Sequence of chain 56.A:
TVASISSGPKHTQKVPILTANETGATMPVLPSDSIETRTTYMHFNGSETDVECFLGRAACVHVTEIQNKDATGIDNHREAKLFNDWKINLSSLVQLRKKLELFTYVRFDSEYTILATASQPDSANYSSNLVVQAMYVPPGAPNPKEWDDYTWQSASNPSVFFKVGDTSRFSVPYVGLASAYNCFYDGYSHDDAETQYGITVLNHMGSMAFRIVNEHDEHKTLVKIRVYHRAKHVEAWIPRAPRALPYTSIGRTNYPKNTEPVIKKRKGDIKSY

Binding-site contacts:
Ligand atom O1 contacts residue VAL188 of chain 56.A at 3.8 Å.
Ligand atom C2C contacts residue TYR152 of chain 56.A at 4.0 Å (hydrophobic).
Ligand atom C3C contacts residue VAL188 of chain 56.A at 3.2 Å (hydrophobic).
Ligand atom N2 contacts residue PHE186 of chain 56.A at 3.9 Å.
Ligand atom C7C contacts residue TYR128 of chain 56.A at 3.7 Å (hydrophobic).
Ligand atom N3A contacts residue ASN219 of chain 56.A at 3.8 Å.
Ligand atom C3 contacts residue PHE186 of chain 56.A at 3.8 Å (hydrophobic).
Ligand atom C4A contacts residue ILE215 of chain 56.A at 3.9 Å (hydrophobic).
Ligand atom C2C contacts residue VAL188 of chain 56.A at 3.4 Å (hydrophobic).
Ligand atom C5B contacts residue LEU106 of chain 56.A at 4.0 Å (hydrophobic).
Ligand atom O1 contacts residue PHE186 of chain 56.A at 3.7 Å.
Ligand atom C5 contacts residue TYR152 of chain 56.A at 3.8 Å (hydrophobic).
Ligand atom C31 contacts residue VAL176 of chain 56.A at 3.3 Å (hydrophobic).
Ligand atom O1 contacts residue TYR152 of chain 56.A at 4.0 Å.
Ligand atom C5 contacts residue MET224 of chain 56.A at 4.0 Å (hydrophobic).
Ligand atom C5C contacts residue TYR128 of chain 56.A at 3.6 Å (hydrophobic).
Ligand atom C6C contacts residue VAL191 of chain 56.A at 3.5 Å (hydrophobic).
Ligand atom C3 contacts residue PRO174 of chain 56.A at 3.8 Å (hydrophobic).
Ligand atom C1B contacts residue MET221 of chain 56.A at 3.7 Å (hydrophobic).
Ligand atom C5C contacts residue ILE104 of chain 56.A at 4.0 Å (hydrophobic).
Ligand atom C31 contacts residue ALA150 of chain 56.A at 3.8 Å (hydrophobic).
Ligand atom O1 contacts residue ALA24 of chain 56.C at 3.6 Å.
Ligand atom C5 contacts residue PHE186 of chain 56.A at 3.7 Å (hydrophobic).
Ligand atom C4 contacts residue PHE186 of chain 56.A at 3.5 Å (hydrophobic).
Ligand atom C4 contacts residue MET224 of chain 56.A at 4.0 Å (hydrophobic).
Ligand atom C4 contacts residue TYR152 of chain 56.A at 3.9 Å (hydrophobic).
Ligand atom C2B contacts residue MET221 of chain 56.A at 3.6 Å (hydrophobic).
Ligand atom N2 contacts residue PRO174 of chain 56.A at 3.9 Å.
Ligand atom C6B contacts residue TYR197 of chain 56.A at 3.5 Å (hydrophobic).
Ligand atom C4A contacts residue ASN198 of chain 56.A at 4.0 Å.
Ligand atom N2 contacts residue ALA24 of chain 56.C at 3.3 Å.
Ligand atom C31 contacts residue SER175 of chain 56.A at 3.6 Å.
Ligand atom O1B contacts residue MET221 of chain 56.A at 3.7 Å.
Ligand atom C5A contacts residue CYS199 of chain 56.A at 3.9 Å (hydrophobic).
Ligand atom C31 contacts residue PRO174 of chain 56.A at 3.4 Å (hydrophobic).
Ligand atom C5B contacts residue TYR197 of chain 56.A at 3.7 Å (hydrophobic).
Ligand atom C4A contacts residue ASN219 of chain 56.A at 3.9 Å.
Ligand atom C4C contacts residue VAL188 of chain 56.A at 3.9 Å (hydrophobic).
Ligand atom C1C contacts residue MET224 of chain 56.A at 3.4 Å (hydrophobic).
Ligand atom CM2 contacts residue LEU116 of chain 56.A at 3.6 Å (hydrophobic).

Sequence of chain 56.C:
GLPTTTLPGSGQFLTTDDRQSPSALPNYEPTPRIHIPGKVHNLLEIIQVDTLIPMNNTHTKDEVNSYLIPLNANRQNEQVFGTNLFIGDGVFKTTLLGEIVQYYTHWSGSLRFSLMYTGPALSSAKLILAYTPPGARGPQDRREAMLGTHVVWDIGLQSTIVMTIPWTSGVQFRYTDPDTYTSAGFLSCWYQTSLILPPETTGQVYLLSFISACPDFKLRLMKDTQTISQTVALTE

A protein and the small-molecule ligand that binds it are described below.
Small molecule (SMILES): CC[C@H]1COC(c2ccc(OCCCCCCCc3cc(C)no3)cc2)=N1